The small molecule below binds the protein below.
Small molecule (SMILES): CC(=O)N[C@@H]1[C@@H](O)[C@H](O)[C@@H](CO)O[C@H]1O

Sequence of chain 2.C:
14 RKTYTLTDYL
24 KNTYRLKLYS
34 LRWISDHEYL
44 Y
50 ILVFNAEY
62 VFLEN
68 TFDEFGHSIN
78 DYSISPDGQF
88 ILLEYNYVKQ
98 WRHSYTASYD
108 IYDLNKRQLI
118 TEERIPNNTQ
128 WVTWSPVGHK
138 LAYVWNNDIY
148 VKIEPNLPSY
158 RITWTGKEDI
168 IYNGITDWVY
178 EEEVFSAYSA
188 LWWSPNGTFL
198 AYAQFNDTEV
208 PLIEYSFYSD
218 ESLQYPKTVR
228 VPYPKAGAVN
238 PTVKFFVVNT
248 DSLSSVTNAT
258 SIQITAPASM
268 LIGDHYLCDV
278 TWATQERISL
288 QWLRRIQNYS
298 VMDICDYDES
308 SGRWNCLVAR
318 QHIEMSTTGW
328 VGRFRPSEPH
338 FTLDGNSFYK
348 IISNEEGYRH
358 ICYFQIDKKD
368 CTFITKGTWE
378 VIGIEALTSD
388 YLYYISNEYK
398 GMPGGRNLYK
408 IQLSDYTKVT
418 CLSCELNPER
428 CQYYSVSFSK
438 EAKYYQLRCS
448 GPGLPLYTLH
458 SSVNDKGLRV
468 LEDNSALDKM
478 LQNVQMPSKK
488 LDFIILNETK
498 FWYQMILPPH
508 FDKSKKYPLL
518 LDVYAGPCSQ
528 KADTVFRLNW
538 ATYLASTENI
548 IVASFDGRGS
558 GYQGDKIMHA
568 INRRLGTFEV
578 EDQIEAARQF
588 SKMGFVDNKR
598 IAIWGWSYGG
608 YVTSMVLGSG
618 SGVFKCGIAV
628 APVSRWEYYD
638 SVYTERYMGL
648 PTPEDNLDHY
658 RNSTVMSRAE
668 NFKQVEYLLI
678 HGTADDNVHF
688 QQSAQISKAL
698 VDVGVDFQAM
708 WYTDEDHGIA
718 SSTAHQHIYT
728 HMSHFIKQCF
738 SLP

Binding-site contacts:
Ligand atom C8 contacts residue ASN124 of chain 2.C at 3.7 Å.
Ligand atom O7 contacts residue ARG121 of chain 2.C at 4.0 Å.
Ligand atom O7 contacts residue ASN124 of chain 2.C at 4.4 Å.
Ligand atom C1 contacts residue ASN124 of chain 2.C at 1.5 Å.
Ligand atom C5 contacts residue ASN124 of chain 2.C at 3.6 Å.
Ligand atom C4 contacts residue ASN124 of chain 2.C at 4.3 Å.
Ligand atom O7 contacts residue PRO123 of chain 2.C at 4.4 Å.
Ligand atom N2 contacts residue ASN124 of chain 2.C at 3.0 Å (h-bond).
Ligand atom C3 contacts residue ASN124 of chain 2.C at 3.9 Å.
Ligand atom C7 contacts residue ASN124 of chain 2.C at 3.5 Å.
Ligand atom C2 contacts residue ASN124 of chain 2.C at 2.6 Å.
Ligand atom O5 contacts residue ASN124 of chain 2.C at 2.3 Å (h-bond).
Ligand atom O7 contacts residue ILE122 of chain 2.C at 3.7 Å.